Binding-site contacts:
Ligand atom O5 contacts residue ILE293 of chain 1.A at 4.2 Å.
Ligand atom C7 contacts residue ASN272 of chain 1.A at 3.3 Å.
Ligand atom C8 contacts residue ASN410 of chain 1.A at 4.5 Å.
Ligand atom C6 contacts residue ILE293 of chain 1.A at 4.2 Å (hydrophobic).
Ligand atom O7 contacts residue ASN272 of chain 1.A at 3.1 Å (h-bond).
Ligand atom C5 contacts residue ASN272 of chain 1.A at 3.6 Å.
Ligand atom O6 contacts residue ASN272 of chain 1.A at 4.2 Å.
Ligand atom C4 contacts residue ASN272 of chain 1.A at 4.2 Å.
Ligand atom N2 contacts residue ASN272 of chain 1.A at 3.0 Å (h-bond).
Ligand atom C2 contacts residue ASN272 of chain 1.A at 2.5 Å.
Ligand atom O5 contacts residue ASN272 of chain 1.A at 2.3 Å (h-bond).
Ligand atom O6 contacts residue THR274 of chain 1.A at 3.7 Å.
Ligand atom C1 contacts residue ASN272 of chain 1.A at 1.4 Å.
Ligand atom O6 contacts residue ILE293 of chain 1.A at 3.7 Å.
Ligand atom C3 contacts residue ASN272 of chain 1.A at 3.8 Å.

A protein and the small-molecule ligand that binds it are described below.
Small molecule (SMILES): CC(=O)N[C@H]1[C@H](O[C@H]2[C@H](O)[C@@H](NC(C)=O)CO[C@@H]2CO)O[C@H](CO)[C@@H](O)[C@@H]1O

Sequence of chain 1.A:
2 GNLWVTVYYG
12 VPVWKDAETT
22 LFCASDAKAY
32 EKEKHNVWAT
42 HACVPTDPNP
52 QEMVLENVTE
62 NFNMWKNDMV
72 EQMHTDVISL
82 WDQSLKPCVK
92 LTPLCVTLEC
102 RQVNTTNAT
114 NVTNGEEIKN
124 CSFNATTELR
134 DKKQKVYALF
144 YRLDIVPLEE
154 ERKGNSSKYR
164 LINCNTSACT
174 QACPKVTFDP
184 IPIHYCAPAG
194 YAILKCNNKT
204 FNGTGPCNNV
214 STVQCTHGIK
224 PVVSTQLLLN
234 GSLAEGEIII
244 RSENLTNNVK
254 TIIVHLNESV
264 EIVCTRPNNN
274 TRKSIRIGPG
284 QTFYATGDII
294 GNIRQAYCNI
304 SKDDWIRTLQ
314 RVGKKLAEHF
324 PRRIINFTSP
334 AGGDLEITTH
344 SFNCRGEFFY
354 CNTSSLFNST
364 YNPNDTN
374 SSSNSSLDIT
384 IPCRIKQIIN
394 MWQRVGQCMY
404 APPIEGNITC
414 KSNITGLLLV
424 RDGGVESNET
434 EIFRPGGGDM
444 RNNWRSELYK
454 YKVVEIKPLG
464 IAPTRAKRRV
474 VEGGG